Binding-site contacts:
Ligand atom S1G contacts residue ASP51 of chain 1.I at 3.7 Å.
Ligand atom O3' contacts residue GLN474 of chain 1.I at 3.2 Å (h-bond).
Ligand atom PG contacts residue THR88 of chain 1.I at 3.7 Å.
Ligand atom O2G contacts residue VAL53 of chain 1.I at 3.3 Å (h-bond).
Ligand atom O2' contacts residue ASP521 of chain 1.I at 3.3 Å (salt-bridge).
Ligand atom O3G contacts residue GLY87 of chain 1.I at 2.7 Å (h-bond).
Ligand atom O2' contacts residue GLY430 of chain 1.I at 3.7 Å.
Ligand atom O3G contacts residue ASP81 of chain 1.I at 3.4 Å (salt-bridge).
Ligand atom O2B contacts residue GLY87 of chain 1.I at 3.5 Å.
Ligand atom C3' contacts residue ASP521 of chain 1.I at 3.3 Å.
Ligand atom O3G contacts residue THR88 of chain 1.I at 3.6 Å (h-bond).
Ligand atom O3B contacts residue THR89 of chain 1.I at 3.5 Å (h-bond).
Ligand atom O2G contacts residue ASP51 of chain 1.I at 3.2 Å (salt-bridge).
Ligand atom O2' contacts residue GLY429 of chain 1.I at 2.8 Å (h-bond).
Ligand atom O1A contacts residue K1 of chain 1.NA at 2.6 Å.
Ligand atom O2A contacts residue MET31 of chain 1.I at 3.5 Å.
Ligand atom N1 contacts residue ILE519 of chain 1.I at 3.7 Å.
Ligand atom O2A contacts residue GLY32 of chain 1.I at 2.8 Å (h-bond).
Ligand atom O2G contacts residue THR88 of chain 1.I at 3.1 Å (h-bond).
Ligand atom PG contacts residue MG1 of chain 1.MA at 3.4 Å.
Ligand atom O3A contacts residue THR89 of chain 1.I at 3.6 Å.
Ligand atom O3G contacts residue ASP86 of chain 1.I at 3.4 Å.
Ligand atom O2B contacts residue THR88 of chain 1.I at 2.9 Å (h-bond).
Ligand atom O3' contacts residue ASP521 of chain 1.I at 2.9 Å (salt-bridge).
Ligand atom O1B contacts residue ASP86 of chain 1.I at 3.0 Å (salt-bridge).
Ligand atom C6 contacts residue ASN505 of chain 1.I at 3.5 Å.
Ligand atom O3B contacts residue THR88 of chain 1.I at 3.7 Å.
Ligand atom S1G contacts residue MG1 of chain 1.MA at 1.6 Å.
Ligand atom N6 contacts residue ASN505 of chain 1.I at 3.0 Å (h-bond).
Ligand atom S1G contacts residue ASP86 of chain 1.I at 3.0 Å (salt-bridge).
Ligand atom O1B contacts residue GLY87 of chain 1.I at 3.5 Å (h-bond).
Ligand atom C2 contacts residue MET504 of chain 1.I at 3.6 Å (hydrophobic).
Ligand atom O2A contacts residue K1 of chain 1.NA at 2.8 Å.
Ligand atom PA contacts residue K1 of chain 1.NA at 3.1 Å.
Ligand atom N1 contacts residue ASN505 of chain 1.I at 3.3 Å (h-bond).
Ligand atom N1 contacts residue LEU506 of chain 1.I at 3.2 Å (h-bond).
Ligand atom O2G contacts residue GLY52 of chain 1.I at 3.6 Å (h-bond).
Ligand atom O2B contacts residue THR90 of chain 1.I at 3.2 Å (h-bond).
Ligand atom O2B contacts residue THR89 of chain 1.I at 2.9 Å (h-bond).
Ligand atom C2' contacts residue ASP521 of chain 1.I at 3.4 Å.

The small molecule below binds the protein below.
Small molecule (SMILES): Nc1ncnc2c1ncn2[C@@H]1O[C@H](COP(=O)(O)OP(=O)(O)OP(O)(O)=S)[C@@H](O)[C@H]1O

Sequence of chain 1.I:
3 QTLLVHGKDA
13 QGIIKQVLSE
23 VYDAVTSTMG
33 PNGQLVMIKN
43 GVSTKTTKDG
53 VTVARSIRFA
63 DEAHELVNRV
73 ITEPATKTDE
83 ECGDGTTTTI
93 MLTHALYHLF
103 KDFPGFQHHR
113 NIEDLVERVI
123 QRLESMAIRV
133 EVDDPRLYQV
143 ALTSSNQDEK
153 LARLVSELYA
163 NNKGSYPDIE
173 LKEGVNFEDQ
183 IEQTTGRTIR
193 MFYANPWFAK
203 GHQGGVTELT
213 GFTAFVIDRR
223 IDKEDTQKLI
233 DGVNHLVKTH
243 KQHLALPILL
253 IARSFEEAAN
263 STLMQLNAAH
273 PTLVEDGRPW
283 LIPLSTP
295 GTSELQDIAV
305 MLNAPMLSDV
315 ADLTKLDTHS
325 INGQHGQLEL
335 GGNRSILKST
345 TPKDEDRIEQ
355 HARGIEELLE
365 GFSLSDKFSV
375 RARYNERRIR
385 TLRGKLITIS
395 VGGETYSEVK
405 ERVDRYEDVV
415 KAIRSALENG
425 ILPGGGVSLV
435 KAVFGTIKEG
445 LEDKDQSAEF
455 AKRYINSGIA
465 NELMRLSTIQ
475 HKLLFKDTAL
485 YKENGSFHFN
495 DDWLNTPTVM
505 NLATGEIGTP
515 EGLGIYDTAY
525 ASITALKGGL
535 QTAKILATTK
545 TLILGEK